Sequence of chain 1.A:
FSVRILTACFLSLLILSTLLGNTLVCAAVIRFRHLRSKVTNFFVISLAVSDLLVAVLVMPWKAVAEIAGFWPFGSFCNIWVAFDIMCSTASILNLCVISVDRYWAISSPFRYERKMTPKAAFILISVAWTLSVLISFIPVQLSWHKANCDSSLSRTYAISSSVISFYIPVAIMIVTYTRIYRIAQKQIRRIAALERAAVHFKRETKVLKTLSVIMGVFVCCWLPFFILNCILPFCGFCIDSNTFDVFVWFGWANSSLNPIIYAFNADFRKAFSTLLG

Binding-site contacts:
Ligand atom C3 contacts residue LEU217 of chain 1.A at 3.9 Å (hydrophobic).
Ligand atom O1 contacts residue LEU217 of chain 1.A at 3.2 Å.
Ligand atom O2 contacts residue ILE131 of chain 1.A at 3.5 Å.
Ligand atom C2 contacts residue ILE131 of chain 1.A at 4.4 Å (hydrophobic).
Ligand atom O2 contacts residue SER225 of chain 1.A at 2.2 Å (h-bond).
Ligand atom O2 contacts residue THR135 of chain 1.A at 3.8 Å.
Ligand atom O1 contacts residue TYR221 of chain 1.A at 4.3 Å.
Ligand atom C3 contacts residue ASN319 of chain 1.A at 4.0 Å.
Ligand atom N1 contacts residue ASP130 of chain 1.A at 2.4 Å (salt-bridge).
Ligand atom N1 contacts residue PHE315 of chain 1.A at 4.3 Å.
Ligand atom C2 contacts residue LEU217 of chain 1.A at 3.8 Å (hydrophobic).
Ligand atom O1 contacts residue SER226 of chain 1.A at 4.3 Å.
Ligand atom C8 contacts residue PHE315 of chain 1.A at 4.0 Å (hydrophobic).
Ligand atom C2 contacts residue ASN319 of chain 1.A at 3.7 Å.
Ligand atom C4 contacts residue ILE131 of chain 1.A at 3.3 Å (hydrophobic).
Ligand atom C4 contacts residue SER225 of chain 1.A at 3.3 Å.
Ligand atom C8 contacts residue SER134 of chain 1.A at 3.3 Å.
Ligand atom C6 contacts residue ILE131 of chain 1.A at 3.6 Å (hydrophobic).
Ligand atom C4 contacts residue SER229 of chain 1.A at 3.9 Å.
Ligand atom O1 contacts residue ASN319 of chain 1.A at 3.5 Å (h-bond).
Ligand atom O2 contacts residue SER229 of chain 1.A at 3.5 Å (h-bond).
Ligand atom C8 contacts residue ASP130 of chain 1.A at 3.1 Å.
Ligand atom C5 contacts residue THR135 of chain 1.A at 3.2 Å.
Ligand atom C8 contacts residue TRP348 of chain 1.A at 4.3 Å (hydrophobic).
Ligand atom C4 contacts residue THR135 of chain 1.A at 3.9 Å.
Ligand atom C3 contacts residue SER225 of chain 1.A at 3.7 Å.
Ligand atom N1 contacts residue TRP348 of chain 1.A at 3.3 Å.
Ligand atom C1 contacts residue PHE315 of chain 1.A at 4.2 Å (hydrophobic).
Ligand atom C3 contacts residue ILE131 of chain 1.A at 4.0 Å (hydrophobic).
Ligand atom N1 contacts residue SER134 of chain 1.A at 4.2 Å.
Ligand atom C2 contacts residue PHE315 of chain 1.A at 4.4 Å (hydrophobic).
Ligand atom C6 contacts residue SER134 of chain 1.A at 3.6 Å.
Ligand atom C6 contacts residue THR135 of chain 1.A at 4.1 Å.
Ligand atom C5 contacts residue SER229 of chain 1.A at 4.0 Å.
Ligand atom O1 contacts residue SER225 of chain 1.A at 3.2 Å (h-bond).
Ligand atom C1 contacts residue ILE131 of chain 1.A at 4.2 Å (hydrophobic).
Ligand atom C7 contacts residue PHE315 of chain 1.A at 3.7 Å (hydrophobic).
Ligand atom C5 contacts residue SER134 of chain 1.A at 4.3 Å.
Ligand atom C5 contacts residue ILE131 of chain 1.A at 3.3 Å (hydrophobic).
Ligand atom C7 contacts residue ASP130 of chain 1.A at 3.3 Å.

This small molecule binds to this protein.
Small molecule (SMILES): NCCc1ccc(O)c(O)c1